This protein binds this small molecule.
Small molecule (SMILES): O=C(O)[C@@H](O)[C@H](O)[C@H](O)[C@@H](O)CO

Binding-site contacts:
Ligand atom OAA contacts residue ARG150 of chain 1.A at 3.6 Å (salt-bridge).
Ligand atom OAB contacts residue SER237 of chain 1.A at 2.7 Å (h-bond).
Ligand atom OAE contacts residue ASN210 of chain 1.A at 2.9 Å (h-bond).
Ligand atom OAE contacts residue VAL214 of chain 1.A at 4.0 Å.
Ligand atom OAD contacts residue GLU73 of chain 1.A at 2.6 Å (salt-bridge).
Ligand atom OAA contacts residue ASN210 of chain 1.A at 2.8 Å (h-bond).
Ligand atom OAC contacts residue ARG170 of chain 1.A at 2.8 Å (salt-bridge).
Ligand atom CAH contacts residue SER90 of chain 1.A at 3.1 Å.
Ligand atom CAJ contacts residue GLU73 of chain 1.A at 3.8 Å.
Ligand atom OAB contacts residue HIS235 of chain 1.A at 2.8 Å (h-bond).
Ligand atom OAA contacts residue LEU193 of chain 1.A at 3.7 Å.
Ligand atom OAG contacts residue GLN172 of chain 1.A at 2.6 Å (h-bond).
Ligand atom CAI contacts residue GLN172 of chain 1.A at 4.0 Å.
Ligand atom OAF contacts residue GLU73 of chain 1.A at 2.7 Å (salt-bridge).
Ligand atom CAH contacts residue ILE89 of chain 1.A at 3.4 Å (hydrophobic).
Ligand atom OAD contacts residue GLN172 of chain 1.A at 2.8 Å (h-bond).
Ligand atom CAH contacts residue HIS235 of chain 1.A at 3.7 Å.
Ligand atom CAH contacts residue GLU73 of chain 1.A at 3.9 Å.
Ligand atom OAC contacts residue GLN172 of chain 1.A at 3.7 Å.
Ligand atom CAJ contacts residue GLN172 of chain 1.A at 4.0 Å.
Ligand atom CAM contacts residue GLN172 of chain 1.A at 3.3 Å.
Ligand atom OAD contacts residue ASP91 of chain 1.A at 3.4 Å.
Ligand atom OAB contacts residue SER90 of chain 1.A at 2.7 Å (h-bond).
Ligand atom CAI contacts residue ARG170 of chain 1.A at 3.6 Å.
Ligand atom CAL contacts residue GLU73 of chain 1.A at 3.7 Å.
Ligand atom OAG contacts residue ASN210 of chain 1.A at 3.8 Å.
Ligand atom OAF contacts residue TYR147 of chain 1.A at 3.6 Å (h-bond).
Ligand atom CAL contacts residue TYR147 of chain 1.A at 3.4 Å (hydrophobic).
Ligand atom OAE contacts residue TYR147 of chain 1.A at 2.6 Å (h-bond).
Ligand atom CAK contacts residue ASN210 of chain 1.A at 4.0 Å.
Ligand atom CAM contacts residue TYR147 of chain 1.A at 4.0 Å (hydrophobic).
Ligand atom CAJ contacts residue HIS235 of chain 1.A at 3.7 Å.
Ligand atom OAC contacts residue LEU193 of chain 1.A at 3.7 Å.
Ligand atom CAK contacts residue TYR147 of chain 1.A at 3.5 Å (hydrophobic).
Ligand atom OAG contacts residue ARG150 of chain 1.A at 2.9 Å (salt-bridge).
Ligand atom CAI contacts residue ASN210 of chain 1.A at 3.9 Å.
Ligand atom CAI contacts residue LEU193 of chain 1.A at 3.9 Å (hydrophobic).
Ligand atom CAH contacts residue SER237 of chain 1.A at 3.4 Å.
Ligand atom OAA contacts residue ARG170 of chain 1.A at 2.9 Å (salt-bridge).
Ligand atom OAD contacts residue SER90 of chain 1.A at 3.7 Å.

Sequence of chain 1.A:
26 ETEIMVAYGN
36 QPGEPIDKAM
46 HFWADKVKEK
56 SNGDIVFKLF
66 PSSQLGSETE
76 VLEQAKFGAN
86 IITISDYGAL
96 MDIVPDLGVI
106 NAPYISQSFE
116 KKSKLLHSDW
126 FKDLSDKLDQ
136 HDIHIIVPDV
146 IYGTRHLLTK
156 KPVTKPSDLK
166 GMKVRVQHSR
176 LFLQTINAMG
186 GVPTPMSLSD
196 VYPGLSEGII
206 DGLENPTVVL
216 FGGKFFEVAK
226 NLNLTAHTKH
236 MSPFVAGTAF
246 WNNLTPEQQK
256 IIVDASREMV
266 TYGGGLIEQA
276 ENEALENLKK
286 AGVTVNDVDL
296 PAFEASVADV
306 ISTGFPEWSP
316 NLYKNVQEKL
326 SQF